Binding-site contacts:
Ligand atom C13 contacts residue PRO135 of chain 1.D at 4.2 Å (hydrophobic).
Ligand atom C5 contacts residue GLN104 of chain 1.D at 3.7 Å.
Ligand atom C14 contacts residue PRO135 of chain 1.D at 4.1 Å (hydrophobic).
Ligand atom O2 contacts residue GLN104 of chain 1.D at 3.8 Å.
Ligand atom C11 contacts residue PRO135 of chain 1.D at 4.1 Å (hydrophobic).
Ligand atom C15 contacts residue PRO135 of chain 1.D at 4.1 Å (hydrophobic).
Ligand atom C9 contacts residue ASN134 of chain 1.D at 4.1 Å.
Ligand atom C10 contacts residue PRO135 of chain 1.D at 4.2 Å (hydrophobic).
Ligand atom C8 contacts residue ASN134 of chain 1.D at 4.5 Å.
Ligand atom C11 contacts residue GLY133 of chain 1.D at 3.7 Å.
Ligand atom C6 contacts residue GLN104 of chain 1.D at 3.8 Å.
Ligand atom C3 contacts residue ILE105 of chain 1.D at 3.4 Å (hydrophobic).
Ligand atom C7 contacts residue GLN104 of chain 1.D at 4.0 Å.
Ligand atom C5 contacts residue ILE105 of chain 1.D at 4.4 Å (hydrophobic).
Ligand atom C10 contacts residue ASN134 of chain 1.D at 4.2 Å.
Ligand atom O5 contacts residue LEU99 of chain 1.D at 4.0 Å.
Ligand atom C12 contacts residue GLY133 of chain 1.D at 3.5 Å.
Ligand atom C4 contacts residue ILE105 of chain 1.D at 3.4 Å (hydrophobic).
Ligand atom C9 contacts residue GLN104 of chain 1.D at 3.8 Å.
Ligand atom C8 contacts residue GLN104 of chain 1.D at 4.4 Å.
Ligand atom O3 contacts residue HIS257 of chain 1.D at 3.4 Å (h-bond).
Ligand atom O5 contacts residue ILE105 of chain 1.D at 3.3 Å.
Ligand atom C13 contacts residue HIS257 of chain 1.D at 3.9 Å.
Ligand atom C12 contacts residue HIS257 of chain 1.D at 3.7 Å.
Ligand atom O1 contacts residue GLN104 of chain 1.D at 4.1 Å.
Ligand atom C12 contacts residue ASN134 of chain 1.D at 4.3 Å.
Ligand atom C11 contacts residue ASN134 of chain 1.D at 3.9 Å.
Ligand atom C1 contacts residue GLN104 of chain 1.D at 4.2 Å.
Ligand atom C2 contacts residue ILE105 of chain 1.D at 4.2 Å (hydrophobic).
Ligand atom C12 contacts residue PRO135 of chain 1.D at 4.2 Å (hydrophobic).
Ligand atom C4 contacts residue GLN104 of chain 1.D at 4.2 Å.

Sequence of chain 1.D:
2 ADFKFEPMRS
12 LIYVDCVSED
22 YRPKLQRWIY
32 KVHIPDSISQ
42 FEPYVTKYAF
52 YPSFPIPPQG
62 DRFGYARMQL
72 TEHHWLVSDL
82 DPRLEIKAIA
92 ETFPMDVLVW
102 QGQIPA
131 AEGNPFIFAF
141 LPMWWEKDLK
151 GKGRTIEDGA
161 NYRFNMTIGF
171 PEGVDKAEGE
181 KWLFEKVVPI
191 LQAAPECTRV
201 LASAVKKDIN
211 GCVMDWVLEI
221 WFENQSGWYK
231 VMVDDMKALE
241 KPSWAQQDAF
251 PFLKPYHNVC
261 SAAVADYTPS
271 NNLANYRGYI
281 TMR

This protein binds this small molecule.
Small molecule (SMILES): O=C1C[C@@H](c2ccc(O)cc2)Oc2cc(O)cc(O)c21